Binding-site contacts:
Ligand atom C04 contacts residue HEM1 of chain 2.B at 4.0 Å.
Ligand atom C11 contacts residue ILE218 of chain 2.A at 3.7 Å (hydrophobic).
Ligand atom C12 contacts residue HEM1 of chain 2.B at 3.5 Å.
Ligand atom C13 contacts residue HEM1 of chain 2.B at 3.9 Å.
Ligand atom N01 contacts residue HEM1 of chain 2.B at 3.9 Å.
Ligand atom C15 contacts residue HEM1 of chain 2.B at 3.8 Å.
Ligand atom C21 contacts residue H4B1 of chain 2.C at 3.8 Å.
Ligand atom C13 contacts residue HIS128 of chain 2.A at 3.3 Å.
Ligand atom C11 contacts residue HEM1 of chain 2.B at 3.2 Å.
Ligand atom C07 contacts residue GLY237 of chain 2.A at 3.6 Å.
Ligand atom C12 contacts residue ILE218 of chain 2.A at 3.7 Å (hydrophobic).
Ligand atom C14 contacts residue HEM1 of chain 2.B at 4.0 Å.
Ligand atom C09 contacts residue ILE218 of chain 2.A at 3.7 Å (hydrophobic).
Ligand atom N17 contacts residue HEM1 of chain 2.B at 3.8 Å.
Ligand atom C03 contacts residue HEM1 of chain 2.B at 3.5 Å.
Ligand atom C14 contacts residue HIS128 of chain 2.A at 3.1 Å.
Ligand atom C17 contacts residue TYR357 of chain 2.A at 3.5 Å (hydrophobic).
Ligand atom C07 contacts residue PHE235 of chain 2.A at 3.6 Å (hydrophobic).
Ligand atom N02 contacts residue GLU243 of chain 2.A at 2.7 Å (salt-bridge).
Ligand atom N01 contacts residue GLU243 of chain 2.A at 2.7 Å (salt-bridge).
Ligand atom C03 contacts residue GLY237 of chain 2.A at 4.0 Å.
Ligand atom C12 contacts residue HIS128 of chain 2.A at 4.0 Å.
Ligand atom C08 contacts residue HEM1 of chain 2.B at 3.4 Å.
Ligand atom C05 contacts residue ILE218 of chain 2.A at 3.6 Å (hydrophobic).
Ligand atom C12 contacts residue GLN129 of chain 2.A at 3.6 Å.
Ligand atom C13 contacts residue GLN129 of chain 2.A at 3.5 Å.
Ligand atom C02 contacts residue TRP238 of chain 2.A at 4.0 Å (hydrophobic).
Ligand atom C07 contacts residue ASN236 of chain 2.A at 3.9 Å.
Ligand atom C02 contacts residue GLU243 of chain 2.A at 3.5 Å.
Ligand atom C17 contacts residue HEM1 of chain 2.B at 3.0 Å.
Ligand atom N02 contacts residue TYR239 of chain 2.A at 3.8 Å.
Ligand atom C16 contacts residue HEM1 of chain 2.B at 3.1 Å.
Ligand atom C02 contacts residue HEM1 of chain 2.B at 3.7 Å.
Ligand atom N02 contacts residue HEM1 of chain 2.B at 3.4 Å.
Ligand atom C07 contacts residue HEM1 of chain 2.B at 3.6 Å.
Ligand atom C15 contacts residue HIS128 of chain 2.A at 3.7 Å.
Ligand atom N02 contacts residue TRP238 of chain 2.A at 2.9 Å (h-bond).
Ligand atom C09 contacts residue HEM1 of chain 2.B at 3.5 Å.
Ligand atom C08 contacts residue GLU243 of chain 2.A at 3.5 Å.
Ligand atom C06 contacts residue GLU243 of chain 2.A at 3.5 Å.

Sequence of chain 2.A:
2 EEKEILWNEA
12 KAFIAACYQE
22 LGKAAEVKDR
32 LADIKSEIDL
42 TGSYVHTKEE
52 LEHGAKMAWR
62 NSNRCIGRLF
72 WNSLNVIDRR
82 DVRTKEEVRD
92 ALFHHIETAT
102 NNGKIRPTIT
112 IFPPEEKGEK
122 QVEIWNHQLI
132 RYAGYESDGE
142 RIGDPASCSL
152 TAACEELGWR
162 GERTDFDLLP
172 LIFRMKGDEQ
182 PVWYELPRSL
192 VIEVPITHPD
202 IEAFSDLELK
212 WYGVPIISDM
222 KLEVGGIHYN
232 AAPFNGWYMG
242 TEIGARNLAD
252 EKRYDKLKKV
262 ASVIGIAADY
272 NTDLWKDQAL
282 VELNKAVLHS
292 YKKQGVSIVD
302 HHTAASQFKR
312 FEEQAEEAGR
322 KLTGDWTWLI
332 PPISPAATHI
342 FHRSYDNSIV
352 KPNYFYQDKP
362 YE

The small molecule below binds the protein below.
Small molecule (SMILES): CNCCN(C)c1cccc(CCc2cc(C)cc(N)n2)c1